The protein below binds the small molecule below.
Small molecule (SMILES): CC(=O)N[C@H]1[C@H](O[C@H]2[C@H](O)[C@@H](NC(C)=O)CO[C@@H]2CO[C@@H]2O[C@@H](C)[C@@H](O)[C@@H](O)[C@@H]2O)O[C@H](CO)[C@@H](O)[C@@H]1O

Sequence of chain 1.C:
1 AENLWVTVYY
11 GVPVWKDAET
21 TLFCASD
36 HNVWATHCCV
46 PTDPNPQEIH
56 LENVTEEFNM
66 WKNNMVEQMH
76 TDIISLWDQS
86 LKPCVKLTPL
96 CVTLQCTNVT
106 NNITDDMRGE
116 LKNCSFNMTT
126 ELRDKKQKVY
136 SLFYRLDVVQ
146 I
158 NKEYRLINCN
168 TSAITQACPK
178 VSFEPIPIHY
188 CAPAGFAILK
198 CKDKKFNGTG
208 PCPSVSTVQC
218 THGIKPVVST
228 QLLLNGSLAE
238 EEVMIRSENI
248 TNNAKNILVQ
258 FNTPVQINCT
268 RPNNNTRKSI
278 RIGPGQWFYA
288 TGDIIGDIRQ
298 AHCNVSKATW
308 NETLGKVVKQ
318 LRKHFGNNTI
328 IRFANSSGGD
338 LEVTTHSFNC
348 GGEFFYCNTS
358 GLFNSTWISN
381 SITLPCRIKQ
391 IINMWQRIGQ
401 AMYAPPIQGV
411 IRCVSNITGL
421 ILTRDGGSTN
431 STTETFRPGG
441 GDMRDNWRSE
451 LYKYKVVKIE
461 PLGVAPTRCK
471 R

Binding-site contacts:
Ligand atom N2 contacts residue ASN107 of chain 1.C at 2.8 Å (h-bond).
Ligand atom O5 contacts residue ASN107 of chain 1.C at 2.4 Å (h-bond).
Ligand atom C7 contacts residue GLY293 of chain 1.C at 4.4 Å.
Ligand atom C8 contacts residue ASN106 of chain 1.C at 3.7 Å.
Ligand atom C6 contacts residue ARG296 of chain 1.C at 4.5 Å.
Ligand atom C8 contacts residue ASN107 of chain 1.C at 4.4 Å.
Ligand atom N2 contacts residue ASN106 of chain 1.C at 4.2 Å.
Ligand atom O7 contacts residue ASN107 of chain 1.C at 3.8 Å.
Ligand atom O7 contacts residue GLY293 of chain 1.C at 3.3 Å.
Ligand atom C2 contacts residue ASN107 of chain 1.C at 2.4 Å.
Ligand atom C4 contacts residue ASN107 of chain 1.C at 4.2 Å.
Ligand atom C5 contacts residue ASN107 of chain 1.C at 3.7 Å.
Ligand atom C6 contacts residue ASP294 of chain 1.C at 3.6 Å.
Ligand atom C1 contacts residue ASN107 of chain 1.C at 1.5 Å.
Ligand atom C7 contacts residue ASN107 of chain 1.C at 3.4 Å.
Ligand atom C3 contacts residue ASN107 of chain 1.C at 3.7 Å.
Ligand atom C7 contacts residue ASN106 of chain 1.C at 4.4 Å.